Sequence of chain 1.A:
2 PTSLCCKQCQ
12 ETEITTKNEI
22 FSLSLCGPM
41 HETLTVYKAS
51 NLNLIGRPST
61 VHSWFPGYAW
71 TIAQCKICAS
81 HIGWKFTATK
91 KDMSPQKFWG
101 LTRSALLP

Binding-site contacts:
Ligand atom C06 contacts residue TRP64 of chain 1.A at 4.2 Å (hydrophobic).
Ligand atom C02 contacts residue HIS62 of chain 1.A at 3.6 Å.
Ligand atom O05 contacts residue TRP64 of chain 1.A at 3.0 Å (h-bond).
Ligand atom O16 contacts residue VAL61 of chain 1.A at 3.8 Å.
Ligand atom O01 contacts residue HIS62 of chain 1.A at 3.5 Å (h-bond).
Ligand atom N03 contacts residue VAL61 of chain 1.A at 4.3 Å.
Ligand atom C07 contacts residue TRP84 of chain 1.A at 3.7 Å (hydrophobic).
Ligand atom O05 contacts residue HIS62 of chain 1.A at 3.8 Å.
Ligand atom C04 contacts residue SER63 of chain 1.A at 4.1 Å.
Ligand atom C04 contacts residue TRP70 of chain 1.A at 3.6 Å (hydrophobic).
Ligand atom N09 contacts residue TRP64 of chain 1.A at 4.5 Å.
Ligand atom O01 contacts residue TRP64 of chain 1.A at 3.2 Å (h-bond).
Ligand atom O16 contacts residue HIS62 of chain 1.A at 3.9 Å.
Ligand atom N03 contacts residue TRP70 of chain 1.A at 4.3 Å.
Ligand atom C04 contacts residue PHE86 of chain 1.A at 4.3 Å (hydrophobic).
Ligand atom C06 contacts residue TRP84 of chain 1.A at 3.8 Å (hydrophobic).
Ligand atom N03 contacts residue HIS62 of chain 1.A at 2.8 Å (h-bond).
Ligand atom C06 contacts residue TRP70 of chain 1.A at 3.5 Å (hydrophobic).
Ligand atom O18 contacts residue TRP64 of chain 1.A at 4.2 Å.
Ligand atom O18 contacts residue TRP84 of chain 1.A at 3.9 Å.
Ligand atom C4 contacts residue TRP70 of chain 1.A at 4.4 Å (hydrophobic).
Ligand atom N03 contacts residue TRP64 of chain 1.A at 3.1 Å (h-bond).
Ligand atom O16 contacts residue TRP70 of chain 1.A at 3.7 Å.
Ligand atom O05 contacts residue PHE86 of chain 1.A at 3.3 Å.
Ligand atom C04 contacts residue TRP64 of chain 1.A at 3.5 Å (hydrophobic).
Ligand atom N03 contacts residue SER63 of chain 1.A at 4.1 Å.
Ligand atom C08 contacts residue TRP64 of chain 1.A at 3.5 Å (hydrophobic).
Ligand atom C07 contacts residue TRP70 of chain 1.A at 3.5 Å (hydrophobic).
Ligand atom O05 contacts residue SER63 of chain 1.A at 3.4 Å.
Ligand atom C06 contacts residue PHE86 of chain 1.A at 4.3 Å (hydrophobic).
Ligand atom C02 contacts residue TRP64 of chain 1.A at 3.3 Å (hydrophobic).
Ligand atom O05 contacts residue TRP70 of chain 1.A at 3.5 Å.
Ligand atom C04 contacts residue HIS62 of chain 1.A at 3.7 Å.

This protein binds this small molecule.
Small molecule (SMILES): O=C1CC[C@H](N2C(=O)c3ccccc3C2=O)C(=O)N1